Binding-site contacts:
Ligand atom S1G contacts residue PRO697 of chain 1.M at 3.5 Å.
Ligand atom O1B contacts residue SER578 of chain 1.O at 3.5 Å (h-bond).
Ligand atom C6 contacts residue LEU727 of chain 1.O at 3.3 Å (hydrophobic).
Ligand atom N1 contacts residue PHE538 of chain 1.O at 2.8 Å (h-bond).
Ligand atom O4' contacts residue THR795 of chain 1.M at 3.2 Å.
Ligand atom PG contacts residue MG1 of chain 1.AB at 3.3 Å.
Ligand atom C2 contacts residue ALA536 of chain 1.O at 3.5 Å (hydrophobic).
Ligand atom C5' contacts residue SER578 of chain 1.O at 3.2 Å.
Ligand atom PB contacts residue MG1 of chain 1.AB at 3.3 Å.
Ligand atom O1A contacts residue SER580 of chain 1.O at 3.4 Å.
Ligand atom O3' contacts residue GLU799 of chain 1.M at 2.8 Å (salt-bridge).
Ligand atom N1 contacts residue VAL537 of chain 1.O at 3.5 Å.
Ligand atom O4' contacts residue SER578 of chain 1.O at 3.1 Å (h-bond).
Ligand atom O3G contacts residue LYS581 of chain 1.O at 2.9 Å (salt-bridge).
Ligand atom O3B contacts residue SER578 of chain 1.O at 3.0 Å (h-bond).
Ligand atom PG contacts residue ARG796 of chain 1.M at 3.4 Å.
Ligand atom O1B contacts residue THR579 of chain 1.O at 2.9 Å (h-bond).
Ligand atom N6 contacts residue PHE538 of chain 1.O at 3.0 Å (h-bond).
Ligand atom O1B contacts residue LYS581 of chain 1.O at 3.1 Å (salt-bridge).
Ligand atom N6 contacts residue HIS540 of chain 1.O at 3.3 Å.
Ligand atom C1' contacts residue THR795 of chain 1.M at 3.4 Å.
Ligand atom O1A contacts residue GLN583 of chain 1.O at 3.0 Å.
Ligand atom O2G contacts residue MG1 of chain 1.AB at 2.1 Å.
Ligand atom O2A contacts residue ARG796 of chain 1.M at 3.5 Å (salt-bridge).
Ligand atom O3A contacts residue SER578 of chain 1.O at 3.4 Å.
Ligand atom C8 contacts residue SER578 of chain 1.O at 3.3 Å.
Ligand atom S1G contacts residue ARG796 of chain 1.M at 3.3 Å (salt-bridge).
Ligand atom O3B contacts residue ARG796 of chain 1.M at 2.8 Å (salt-bridge).
Ligand atom O2B contacts residue SER582 of chain 1.O at 2.6 Å (h-bond).
Ligand atom O2B contacts residue MG1 of chain 1.AB at 2.1 Å.
Ligand atom C4' contacts residue SER578 of chain 1.O at 3.3 Å.
Ligand atom O1B contacts residue SER580 of chain 1.O at 3.5 Å (h-bond).
Ligand atom O3B contacts residue MG1 of chain 1.AB at 3.4 Å.
Ligand atom O2G contacts residue ARG701 of chain 1.M at 3.1 Å (salt-bridge).
Ligand atom S1G contacts residue ARG701 of chain 1.M at 3.3 Å (salt-bridge).
Ligand atom N3 contacts residue ILE731 of chain 1.O at 3.3 Å.
Ligand atom O3G contacts residue ASN683 of chain 1.O at 2.8 Å (h-bond).
Ligand atom O2G contacts residue ARG796 of chain 1.M at 3.5 Å (salt-bridge).
Ligand atom O3A contacts residue SER580 of chain 1.O at 3.5 Å (h-bond).
Ligand atom O2A contacts residue MG1 of chain 1.AB at 3.2 Å.

The protein below binds the small molecule below.
Small molecule (SMILES): Nc1ncnc2c1ncn2[C@@H]1O[C@H](COP(=O)(O)OP(=O)(O)OP(O)(O)=S)[C@@H](O)[C@H]1O

Sequence of chain 1.M:
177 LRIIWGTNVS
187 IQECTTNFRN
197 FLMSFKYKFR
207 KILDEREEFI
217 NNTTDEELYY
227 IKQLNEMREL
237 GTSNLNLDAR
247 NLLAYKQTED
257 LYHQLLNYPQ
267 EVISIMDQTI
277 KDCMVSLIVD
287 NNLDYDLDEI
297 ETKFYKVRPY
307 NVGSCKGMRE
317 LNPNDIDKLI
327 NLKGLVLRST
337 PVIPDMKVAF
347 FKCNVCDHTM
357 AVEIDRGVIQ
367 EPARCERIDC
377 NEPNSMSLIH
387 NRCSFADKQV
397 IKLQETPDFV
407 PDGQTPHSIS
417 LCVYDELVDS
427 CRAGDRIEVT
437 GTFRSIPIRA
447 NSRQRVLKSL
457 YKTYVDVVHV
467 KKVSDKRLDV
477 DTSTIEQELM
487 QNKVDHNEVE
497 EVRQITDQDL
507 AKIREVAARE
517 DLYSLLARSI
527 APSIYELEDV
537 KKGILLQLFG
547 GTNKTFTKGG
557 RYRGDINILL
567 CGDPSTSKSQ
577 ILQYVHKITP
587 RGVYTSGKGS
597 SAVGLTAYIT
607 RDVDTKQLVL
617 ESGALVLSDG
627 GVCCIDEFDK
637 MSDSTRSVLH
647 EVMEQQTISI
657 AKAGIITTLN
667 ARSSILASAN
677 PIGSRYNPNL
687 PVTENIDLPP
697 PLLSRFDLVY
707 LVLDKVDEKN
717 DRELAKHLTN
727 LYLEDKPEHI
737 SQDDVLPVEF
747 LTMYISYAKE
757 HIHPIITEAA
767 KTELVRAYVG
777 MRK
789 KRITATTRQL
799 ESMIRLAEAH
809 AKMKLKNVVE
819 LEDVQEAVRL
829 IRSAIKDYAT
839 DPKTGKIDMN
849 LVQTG

Sequence of chain 1.O:
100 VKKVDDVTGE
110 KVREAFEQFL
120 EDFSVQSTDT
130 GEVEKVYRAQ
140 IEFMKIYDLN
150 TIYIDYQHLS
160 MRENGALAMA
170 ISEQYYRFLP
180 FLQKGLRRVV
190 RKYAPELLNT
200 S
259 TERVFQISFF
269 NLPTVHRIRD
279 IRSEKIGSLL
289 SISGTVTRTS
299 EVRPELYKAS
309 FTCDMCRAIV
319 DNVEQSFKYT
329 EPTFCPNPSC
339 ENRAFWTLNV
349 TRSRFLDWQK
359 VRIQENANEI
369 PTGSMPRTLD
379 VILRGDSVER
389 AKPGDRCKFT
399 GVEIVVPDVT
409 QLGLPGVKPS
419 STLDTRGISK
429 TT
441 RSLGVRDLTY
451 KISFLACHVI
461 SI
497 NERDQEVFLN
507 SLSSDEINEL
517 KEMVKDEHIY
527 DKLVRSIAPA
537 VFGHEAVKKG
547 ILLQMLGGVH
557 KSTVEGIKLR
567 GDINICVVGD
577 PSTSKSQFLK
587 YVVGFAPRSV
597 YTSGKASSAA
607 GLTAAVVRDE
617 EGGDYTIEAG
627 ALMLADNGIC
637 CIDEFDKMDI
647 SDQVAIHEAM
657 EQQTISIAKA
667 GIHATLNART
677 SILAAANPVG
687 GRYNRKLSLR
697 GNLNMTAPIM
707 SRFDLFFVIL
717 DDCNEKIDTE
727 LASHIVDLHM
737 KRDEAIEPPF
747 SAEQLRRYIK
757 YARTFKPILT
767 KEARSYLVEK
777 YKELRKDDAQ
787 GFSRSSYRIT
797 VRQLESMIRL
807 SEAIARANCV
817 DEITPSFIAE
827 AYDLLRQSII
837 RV